A small-molecule ligand and the protein it binds are described below.
Small molecule (SMILES): NC(=O)C[C@H](N)C(=O)O

Binding-site contacts:
Ligand atom OXT contacts residue ASP140 of chain 1.B at 2.9 Å (salt-bridge).
Ligand atom OXT contacts residue SER108 of chain 1.B at 2.6 Å (h-bond).
Ligand atom OD1 contacts residue GLY138 of chain 1.B at 3.4 Å.
Ligand atom OXT contacts residue GLY138 of chain 1.B at 3.3 Å.
Ligand atom O contacts residue ALA42 of chain 1.B at 3.9 Å.
Ligand atom CG contacts residue ALA42 of chain 1.B at 3.2 Å (hydrophobic).
Ligand atom CA contacts residue ASP140 of chain 1.B at 3.6 Å.
Ligand atom N contacts residue ASN295 of chain 1.C at 3.8 Å.
Ligand atom ND2 contacts residue TYR331 of chain 1.C at 3.4 Å (h-bond).
Ligand atom OD1 contacts residue ALA165 of chain 1.B at 3.7 Å.
Ligand atom OXT contacts residue THR139 of chain 1.B at 3.1 Å (h-bond).
Ligand atom ND2 contacts residue ALA165 of chain 1.B at 2.8 Å (h-bond).
Ligand atom O contacts residue GLY138 of chain 1.B at 3.3 Å.
Ligand atom CB contacts residue THR139 of chain 1.B at 3.4 Å.
Ligand atom CB contacts residue ASP140 of chain 1.B at 3.6 Å.
Ligand atom ND2 contacts residue GLN166 of chain 1.B at 3.7 Å.
Ligand atom CA contacts residue ASP107 of chain 1.B at 3.6 Å.
Ligand atom C contacts residue GLY138 of chain 1.B at 3.5 Å.
Ligand atom N contacts residue TYR331 of chain 1.C at 3.4 Å.
Ligand atom O contacts residue ASP107 of chain 1.B at 3.5 Å.
Ligand atom C contacts residue ASP107 of chain 1.B at 3.6 Å.
Ligand atom CG contacts residue ALA165 of chain 1.B at 3.7 Å (hydrophobic).
Ligand atom O contacts residue GLY41 of chain 1.B at 3.4 Å.
Ligand atom OXT contacts residue ASP107 of chain 1.B at 4.0 Å.
Ligand atom ND2 contacts residue ALA42 of chain 1.B at 3.2 Å.
Ligand atom ND2 contacts residue THR139 of chain 1.B at 3.0 Å (h-bond).
Ligand atom C contacts residue ASP140 of chain 1.B at 3.7 Å.
Ligand atom CA contacts residue TYR331 of chain 1.C at 3.6 Å (hydrophobic).
Ligand atom N contacts residue ASP140 of chain 1.B at 2.8 Å (salt-bridge).
Ligand atom OD1 contacts residue GLY41 of chain 1.B at 3.9 Å.
Ligand atom O contacts residue SER108 of chain 1.B at 2.9 Å (h-bond).
Ligand atom CG contacts residue TYR331 of chain 1.C at 3.7 Å (hydrophobic).
Ligand atom O contacts residue MET45 of chain 1.B at 3.7 Å.
Ligand atom N contacts residue ASP107 of chain 1.B at 2.8 Å (salt-bridge).
Ligand atom OD1 contacts residue THR139 of chain 1.B at 3.1 Å (h-bond).
Ligand atom CG contacts residue THR139 of chain 1.B at 3.0 Å.
Ligand atom OD1 contacts residue ALA42 of chain 1.B at 2.9 Å (h-bond).
Ligand atom C contacts residue SER108 of chain 1.B at 3.5 Å.
Ligand atom C contacts residue THR139 of chain 1.B at 3.8 Å.
Ligand atom CB contacts residue TYR331 of chain 1.C at 3.6 Å (hydrophobic).

Sequence of chain 1.B:
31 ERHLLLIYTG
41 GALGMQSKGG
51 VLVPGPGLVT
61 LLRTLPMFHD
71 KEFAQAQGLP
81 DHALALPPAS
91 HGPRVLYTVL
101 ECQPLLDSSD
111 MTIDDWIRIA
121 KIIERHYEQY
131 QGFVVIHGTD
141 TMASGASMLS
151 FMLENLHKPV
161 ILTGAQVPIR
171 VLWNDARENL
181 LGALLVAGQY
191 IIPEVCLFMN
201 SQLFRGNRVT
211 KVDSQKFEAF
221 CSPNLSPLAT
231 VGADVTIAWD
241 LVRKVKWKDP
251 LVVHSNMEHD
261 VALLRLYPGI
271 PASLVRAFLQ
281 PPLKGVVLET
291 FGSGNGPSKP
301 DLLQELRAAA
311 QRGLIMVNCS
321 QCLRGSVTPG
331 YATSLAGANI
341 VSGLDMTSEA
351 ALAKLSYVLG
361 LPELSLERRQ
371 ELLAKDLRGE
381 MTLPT

Sequence of chain 1.C:
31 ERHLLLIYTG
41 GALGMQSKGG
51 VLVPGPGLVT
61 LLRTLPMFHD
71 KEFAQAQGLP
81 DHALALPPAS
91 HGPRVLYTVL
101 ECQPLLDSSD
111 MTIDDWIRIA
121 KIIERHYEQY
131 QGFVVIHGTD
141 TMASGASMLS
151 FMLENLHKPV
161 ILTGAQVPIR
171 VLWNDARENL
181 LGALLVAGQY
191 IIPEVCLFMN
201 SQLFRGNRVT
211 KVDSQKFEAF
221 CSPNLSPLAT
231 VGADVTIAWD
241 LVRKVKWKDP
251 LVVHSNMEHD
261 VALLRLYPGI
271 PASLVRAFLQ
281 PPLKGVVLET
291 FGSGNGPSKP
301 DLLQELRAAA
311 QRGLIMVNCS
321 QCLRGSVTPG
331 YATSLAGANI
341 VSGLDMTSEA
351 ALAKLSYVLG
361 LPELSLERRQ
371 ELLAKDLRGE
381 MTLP